Sequence of chain 5.A:
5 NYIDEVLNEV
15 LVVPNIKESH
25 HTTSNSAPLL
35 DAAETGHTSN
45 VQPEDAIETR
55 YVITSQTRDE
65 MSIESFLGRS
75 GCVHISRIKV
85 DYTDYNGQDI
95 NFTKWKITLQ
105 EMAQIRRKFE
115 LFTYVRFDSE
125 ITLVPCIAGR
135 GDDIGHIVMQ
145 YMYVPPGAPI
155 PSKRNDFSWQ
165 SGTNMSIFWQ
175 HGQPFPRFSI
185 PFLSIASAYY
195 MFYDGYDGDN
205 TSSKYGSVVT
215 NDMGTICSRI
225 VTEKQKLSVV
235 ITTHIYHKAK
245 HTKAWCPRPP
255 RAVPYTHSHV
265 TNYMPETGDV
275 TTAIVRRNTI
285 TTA

The protein below binds the small molecule below.
Small molecule (SMILES): Cc1cc(CCCOc2c(Cl)cc(C3=NCCO3)cc2Cl)on1

Binding-site contacts:
Ligand atom N2 contacts residue MET217 of chain 5.A at 3.1 Å (h-bond).
Ligand atom C5A contacts residue TYR145 of chain 5.A at 3.7 Å (hydrophobic).
Ligand atom C5B contacts residue ILE220 of chain 5.A at 4.3 Å (hydrophobic).
Ligand atom C4A contacts residue MET146 of chain 5.A at 4.0 Å (hydrophobic).
Ligand atom N3A contacts residue TYR147 of chain 5.A at 4.1 Å.
Ligand atom C6B contacts residue ILE125 of chain 5.A at 3.3 Å (hydrophobic).
Ligand atom C4 contacts residue LEU103 of chain 5.A at 3.6 Å (hydrophobic).
Ligand atom C3B contacts residue TYR147 of chain 5.A at 3.3 Å (hydrophobic).
Ligand atom CL1 contacts residue ILE125 of chain 5.A at 3.7 Å.
Ligand atom C5B contacts residue ILE125 of chain 5.A at 3.5 Å (hydrophobic).
Ligand atom C4B contacts residue ILE125 of chain 5.A at 4.0 Å (hydrophobic).
Ligand atom C31 contacts residue LEU103 of chain 5.A at 4.1 Å (hydrophobic).
Ligand atom C2B contacts residue ILE184 of chain 5.A at 4.1 Å (hydrophobic).
Ligand atom O1 contacts residue MET217 of chain 5.A at 2.7 Å (h-bond).
Ligand atom O1A contacts residue LEU127 of chain 5.A at 4.1 Å.
Ligand atom C3C contacts residue ILE101 of chain 5.A at 3.8 Å (hydrophobic).
Ligand atom N3A contacts residue PHE182 of chain 5.A at 4.1 Å.
Ligand atom C4B contacts residue ILE220 of chain 5.A at 4.2 Å (hydrophobic).
Ligand atom C2B contacts residue ILE125 of chain 5.A at 4.1 Å (hydrophobic).
Ligand atom C3 contacts residue MET217 of chain 5.A at 4.2 Å (hydrophobic).
Ligand atom N2 contacts residue ASN215 of chain 5.A at 4.0 Å.
Ligand atom O1A contacts residue ILE239 of chain 5.A at 4.3 Å.
Ligand atom C2A contacts residue PHE182 of chain 5.A at 4.1 Å (hydrophobic).
Ligand atom CL2 contacts residue TYR147 of chain 5.A at 2.4 Å.
Ligand atom C5A contacts residue LEU127 of chain 5.A at 3.8 Å (hydrophobic).
Ligand atom C4A contacts residue TYR145 of chain 5.A at 3.7 Å (hydrophobic).
Ligand atom C3 contacts residue LEU103 of chain 5.A at 4.3 Å (hydrophobic).
Ligand atom C31 contacts residue MET195 of chain 5.A at 3.9 Å (hydrophobic).
Ligand atom C2B contacts residue TYR147 of chain 5.A at 3.4 Å (hydrophobic).
Ligand atom C2C contacts residue MET217 of chain 5.A at 3.9 Å (hydrophobic).
Ligand atom N3A contacts residue ILE220 of chain 5.A at 4.3 Å.
Ligand atom C1B contacts residue ILE125 of chain 5.A at 3.6 Å (hydrophobic).
Ligand atom CL2 contacts residue LEU187 of chain 5.A at 3.9 Å.
Ligand atom C3B contacts residue ILE125 of chain 5.A at 4.3 Å (hydrophobic).
Ligand atom O1B contacts residue ILE125 of chain 5.A at 4.1 Å.
Ligand atom C5 contacts residue MET217 of chain 5.A at 3.8 Å (hydrophobic).
Ligand atom C2A contacts residue ILE220 of chain 5.A at 4.1 Å (hydrophobic).
Ligand atom C2C contacts residue ILE101 of chain 5.A at 4.2 Å (hydrophobic).
Ligand atom CL1 contacts residue ILE239 of chain 5.A at 4.0 Å.
Ligand atom CL2 contacts residue ILE184 of chain 5.A at 4.2 Å.